Binding-site contacts:
Ligand atom C8 contacts residue ASN616 of chain 1.B at 4.5 Å.
Ligand atom O6 contacts residue THR618 of chain 1.B at 3.7 Å.
Ligand atom N2 contacts residue ASN616 of chain 1.B at 2.9 Å (h-bond).
Ligand atom C2 contacts residue ASN616 of chain 1.B at 2.5 Å.
Ligand atom C3 contacts residue ASN616 of chain 1.B at 3.8 Å.
Ligand atom O7 contacts residue ASN616 of chain 1.B at 3.4 Å (h-bond).
Ligand atom C4 contacts residue ASN616 of chain 1.B at 4.2 Å.
Ligand atom C7 contacts residue ASN616 of chain 1.B at 3.4 Å.
Ligand atom O5 contacts residue ASN616 of chain 1.B at 2.3 Å (h-bond).
Ligand atom C5 contacts residue ASN616 of chain 1.B at 3.6 Å.
Ligand atom C1 contacts residue ASN616 of chain 1.B at 1.4 Å.

Sequence of chain 1.B:
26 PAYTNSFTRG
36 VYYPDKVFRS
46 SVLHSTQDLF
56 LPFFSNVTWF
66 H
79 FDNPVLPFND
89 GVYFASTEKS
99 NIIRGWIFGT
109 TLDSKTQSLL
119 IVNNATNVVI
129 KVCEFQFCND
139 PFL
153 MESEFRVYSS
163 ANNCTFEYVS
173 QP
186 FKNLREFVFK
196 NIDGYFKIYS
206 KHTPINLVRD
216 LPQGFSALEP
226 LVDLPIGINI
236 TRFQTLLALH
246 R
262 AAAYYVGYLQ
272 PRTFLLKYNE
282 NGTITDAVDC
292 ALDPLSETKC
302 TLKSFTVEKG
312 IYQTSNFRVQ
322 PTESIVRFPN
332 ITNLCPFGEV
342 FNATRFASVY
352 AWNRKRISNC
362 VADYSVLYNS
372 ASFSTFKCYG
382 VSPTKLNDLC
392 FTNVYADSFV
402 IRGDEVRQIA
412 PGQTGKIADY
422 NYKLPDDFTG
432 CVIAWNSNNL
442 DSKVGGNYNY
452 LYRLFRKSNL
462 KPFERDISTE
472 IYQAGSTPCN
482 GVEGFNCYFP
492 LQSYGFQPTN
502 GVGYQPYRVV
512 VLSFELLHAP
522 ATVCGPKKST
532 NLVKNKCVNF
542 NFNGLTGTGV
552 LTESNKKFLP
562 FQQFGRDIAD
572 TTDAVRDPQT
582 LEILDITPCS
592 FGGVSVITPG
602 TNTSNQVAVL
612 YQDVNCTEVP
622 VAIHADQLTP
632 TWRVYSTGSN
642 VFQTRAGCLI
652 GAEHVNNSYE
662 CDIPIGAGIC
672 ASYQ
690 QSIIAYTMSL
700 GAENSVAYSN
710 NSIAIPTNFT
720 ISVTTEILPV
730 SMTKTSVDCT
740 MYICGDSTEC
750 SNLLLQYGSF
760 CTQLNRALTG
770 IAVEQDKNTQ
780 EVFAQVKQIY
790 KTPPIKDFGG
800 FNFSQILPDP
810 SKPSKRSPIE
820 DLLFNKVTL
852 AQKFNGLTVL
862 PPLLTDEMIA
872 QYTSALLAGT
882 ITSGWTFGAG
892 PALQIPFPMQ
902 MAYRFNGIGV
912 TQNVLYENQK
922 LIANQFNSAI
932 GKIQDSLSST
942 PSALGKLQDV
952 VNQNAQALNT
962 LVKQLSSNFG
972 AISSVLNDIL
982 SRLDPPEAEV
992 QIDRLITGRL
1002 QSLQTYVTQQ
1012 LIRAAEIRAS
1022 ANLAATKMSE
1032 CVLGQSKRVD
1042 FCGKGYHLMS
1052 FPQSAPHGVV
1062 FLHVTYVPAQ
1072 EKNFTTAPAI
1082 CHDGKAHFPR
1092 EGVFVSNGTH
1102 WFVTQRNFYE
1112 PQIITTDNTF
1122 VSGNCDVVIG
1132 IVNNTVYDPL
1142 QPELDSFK

The small molecule below binds the protein below.
Small molecule (SMILES): CC(=O)N[C@@H]1[C@@H](O)[C@H](O)[C@@H](CO)O[C@H]1O